Sequence of chain 1.A:
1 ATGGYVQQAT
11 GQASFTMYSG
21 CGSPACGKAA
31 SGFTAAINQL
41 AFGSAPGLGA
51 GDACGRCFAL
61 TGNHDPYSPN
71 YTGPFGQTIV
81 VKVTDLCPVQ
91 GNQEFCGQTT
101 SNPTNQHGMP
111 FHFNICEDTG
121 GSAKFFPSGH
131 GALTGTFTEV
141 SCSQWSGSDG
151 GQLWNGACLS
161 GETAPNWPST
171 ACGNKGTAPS

Binding-site contacts:
Ligand atom C04 contacts residue THR119 of chain 1.A at 3.6 Å.
Ligand atom C03 contacts residue GLY120 of chain 1.A at 4.1 Å.
Ligand atom O05 contacts residue ASP118 of chain 1.A at 3.7 Å.
Ligand atom C03 contacts residue THR119 of chain 1.A at 3.4 Å.
Ligand atom O05 contacts residue THR119 of chain 1.A at 3.5 Å.

This small molecule binds to this protein.
Small molecule (SMILES): CC(CCO)CCO